The protein below binds the small molecule below.
Small molecule (SMILES): C[C@@H]1C[C@@H](NO)N[C@H]1C(=O)O

Binding-site contacts:
Ligand atom C1 contacts residue LYS202 of chain 6.A at 1.3 Å.
Ligand atom O2 contacts residue LYS202 of chain 6.A at 2.9 Å (salt-bridge).
Ligand atom O1 contacts residue LEU295 of chain 6.A at 3.5 Å.
Ligand atom C1 contacts residue VAL157 of chain 6.A at 3.5 Å (hydrophobic).
Ligand atom C3 contacts residue THR131 of chain 6.A at 3.7 Å.
Ligand atom C4 contacts residue LYS202 of chain 6.A at 3.6 Å.
Ligand atom N1 contacts residue GLN333 of chain 6.A at 3.6 Å (h-bond).
Ligand atom N1 contacts residue LEU295 of chain 6.A at 3.7 Å.
Ligand atom O2 contacts residue MET257 of chain 6.A at 3.5 Å.
Ligand atom C3 contacts residue VAL157 of chain 6.A at 4.3 Å (hydrophobic).
Ligand atom N1 contacts residue GLU259 of chain 6.A at 3.6 Å.
Ligand atom O2 contacts residue GLU205 of chain 6.A at 2.6 Å (salt-bridge).
Ligand atom C2 contacts residue LEU295 of chain 6.A at 3.7 Å (hydrophobic).
Ligand atom O2 contacts residue GLU229 of chain 6.A at 3.1 Å.
Ligand atom O1 contacts residue SER365 of chain 6.A at 2.6 Å (h-bond).
Ligand atom C4 contacts residue GLY132 of chain 6.A at 4.1 Å.
Ligand atom N2 contacts residue GLU259 of chain 6.A at 4.0 Å.
Ligand atom C1 contacts residue SER365 of chain 6.A at 3.7 Å.
Ligand atom C3 contacts residue LYS202 of chain 6.A at 3.3 Å.
Ligand atom C2 contacts residue GLN333 of chain 6.A at 3.4 Å.
Ligand atom C2 contacts residue THR131 of chain 6.A at 4.3 Å.
Ligand atom C5 contacts residue GLU259 of chain 6.A at 3.8 Å.
Ligand atom C3 contacts residue GLY132 of chain 6.A at 4.1 Å.
Ligand atom C6 contacts residue TYR335 of chain 6.A at 3.1 Å (hydrophobic).
Ligand atom O1 contacts residue GLN333 of chain 6.A at 4.2 Å.
Ligand atom N2 contacts residue GLU229 of chain 6.A at 3.9 Å.
Ligand atom N2 contacts residue LYS202 of chain 6.A at 3.6 Å (salt-bridge).
Ligand atom C6 contacts residue THR131 of chain 6.A at 3.1 Å.
Ligand atom C2 contacts residue LYS202 of chain 6.A at 2.4 Å.
Ligand atom N1 contacts residue LYS202 of chain 6.A at 2.8 Å (salt-bridge).
Ligand atom C1 contacts residue LEU295 of chain 6.A at 3.4 Å (hydrophobic).
Ligand atom O1 contacts residue THR131 of chain 6.A at 4.0 Å.
Ligand atom C6 contacts residue GLN333 of chain 6.A at 3.4 Å.
Ligand atom C3 contacts residue GLN333 of chain 6.A at 4.1 Å.
Ligand atom N2 contacts residue GLU205 of chain 6.A at 2.7 Å (salt-bridge).
Ligand atom O1 contacts residue VAL157 of chain 6.A at 3.3 Å.
Ligand atom C4 contacts residue GLU205 of chain 6.A at 3.0 Å.
Ligand atom C5 contacts residue LYS202 of chain 6.A at 3.5 Å.
Ligand atom O1 contacts residue LYS202 of chain 6.A at 2.3 Å (salt-bridge).
Ligand atom C5 contacts residue GLU205 of chain 6.A at 3.3 Å.

Sequence of chain 6.A:
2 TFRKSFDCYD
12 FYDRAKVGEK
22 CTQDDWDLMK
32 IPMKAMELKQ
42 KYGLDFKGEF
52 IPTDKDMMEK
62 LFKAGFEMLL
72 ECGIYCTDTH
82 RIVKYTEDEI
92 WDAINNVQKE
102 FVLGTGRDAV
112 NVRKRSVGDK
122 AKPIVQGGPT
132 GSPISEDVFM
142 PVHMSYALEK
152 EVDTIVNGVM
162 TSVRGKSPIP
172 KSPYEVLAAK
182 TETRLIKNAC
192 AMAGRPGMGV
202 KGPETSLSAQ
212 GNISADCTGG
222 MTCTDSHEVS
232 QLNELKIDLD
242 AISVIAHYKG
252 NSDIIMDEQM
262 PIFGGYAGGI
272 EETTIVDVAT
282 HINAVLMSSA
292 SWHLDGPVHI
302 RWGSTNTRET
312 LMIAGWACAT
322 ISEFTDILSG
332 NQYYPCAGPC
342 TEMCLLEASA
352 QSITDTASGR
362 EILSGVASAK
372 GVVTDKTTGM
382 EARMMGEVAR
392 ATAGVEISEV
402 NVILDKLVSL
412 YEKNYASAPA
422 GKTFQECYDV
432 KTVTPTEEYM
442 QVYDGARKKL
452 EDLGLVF